Sequence of chain 1.F:
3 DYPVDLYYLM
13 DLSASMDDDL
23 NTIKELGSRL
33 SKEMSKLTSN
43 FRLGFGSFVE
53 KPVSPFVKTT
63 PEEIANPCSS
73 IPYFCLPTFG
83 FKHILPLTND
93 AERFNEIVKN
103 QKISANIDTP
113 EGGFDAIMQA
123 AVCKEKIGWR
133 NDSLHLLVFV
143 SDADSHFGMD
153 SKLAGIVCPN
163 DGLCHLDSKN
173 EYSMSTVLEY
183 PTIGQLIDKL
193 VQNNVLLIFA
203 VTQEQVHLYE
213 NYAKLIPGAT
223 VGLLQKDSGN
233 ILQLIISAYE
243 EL

Binding-site contacts:
Ligand atom O5 contacts residue ASN133 of chain 1.F at 2.4 Å (h-bond).
Ligand atom C1 contacts residue ASN133 of chain 1.F at 1.4 Å.
Ligand atom C7 contacts residue ASN133 of chain 1.F at 3.4 Å.
Ligand atom C5 contacts residue ASN133 of chain 1.F at 3.7 Å.
Ligand atom C2 contacts residue ASN133 of chain 1.F at 2.5 Å.
Ligand atom C4 contacts residue ASN133 of chain 1.F at 4.3 Å.
Ligand atom C8 contacts residue ASN133 of chain 1.F at 4.4 Å.
Ligand atom N2 contacts residue ASN133 of chain 1.F at 2.8 Å (h-bond).
Ligand atom O7 contacts residue ASN133 of chain 1.F at 3.3 Å (h-bond).
Ligand atom C3 contacts residue ASN133 of chain 1.F at 3.8 Å.

This small molecule binds to this protein.
Small molecule (SMILES): CC(=O)N[C@@H]1[C@@H](O)[C@H](O)[C@@H](CO)O[C@H]1O